Sequence of chain 1.C:
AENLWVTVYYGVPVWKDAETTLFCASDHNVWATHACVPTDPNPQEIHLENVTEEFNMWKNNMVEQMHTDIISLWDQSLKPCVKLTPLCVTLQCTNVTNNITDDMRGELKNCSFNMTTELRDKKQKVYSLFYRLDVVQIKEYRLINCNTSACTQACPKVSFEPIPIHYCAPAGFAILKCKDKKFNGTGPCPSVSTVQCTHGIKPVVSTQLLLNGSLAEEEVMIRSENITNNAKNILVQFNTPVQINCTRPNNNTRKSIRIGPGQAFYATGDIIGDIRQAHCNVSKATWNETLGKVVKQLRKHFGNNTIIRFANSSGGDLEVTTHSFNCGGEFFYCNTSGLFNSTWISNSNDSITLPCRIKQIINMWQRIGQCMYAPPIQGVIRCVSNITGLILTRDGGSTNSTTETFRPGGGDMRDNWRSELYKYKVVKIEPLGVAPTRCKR

Binding-site contacts:
Ligand atom C2 contacts residue SER357 of chain 1.C at 4.3 Å.
Ligand atom C8 contacts residue NAG1 of chain 1.FA at 3.6 Å.
Ligand atom C8 contacts residue NAG1 of chain 1.WA at 3.7 Å.
Ligand atom C7 contacts residue NAG2 of chain 1.FA at 4.1 Å.
Ligand atom C2 contacts residue NAG1 of chain 1.FA at 3.5 Å.
Ligand atom O3 contacts residue NAG2 of chain 1.FA at 3.2 Å (h-bond).
Ligand atom C5 contacts residue NAG2 of chain 1.FA at 4.1 Å.
Ligand atom N2 contacts residue NAG1 of chain 1.FA at 2.6 Å (h-bond).
Ligand atom O4 contacts residue NAG2 of chain 1.FA at 4.5 Å.
Ligand atom C6 contacts residue NAG2 of chain 1.FA at 3.2 Å.
Ligand atom C3 contacts residue ASN355 of chain 1.C at 3.8 Å.
Ligand atom O5 contacts residue SER357 of chain 1.C at 3.6 Å (h-bond).
Ligand atom N2 contacts residue ASN355 of chain 1.C at 2.9 Å (h-bond).
Ligand atom C3 contacts residue NAG1 of chain 1.FA at 3.9 Å.
Ligand atom C2 contacts residue ASN355 of chain 1.C at 2.4 Å.
Ligand atom O3 contacts residue NAG1 of chain 1.FA at 3.9 Å.
Ligand atom O5 contacts residue ASN355 of chain 1.C at 2.3 Å (h-bond).
Ligand atom C5 contacts residue SER357 of chain 1.C at 4.0 Å.
Ligand atom C1 contacts residue SER357 of chain 1.C at 3.1 Å.
Ligand atom O6 contacts residue NAG2 of chain 1.FA at 4.2 Å.
Ligand atom C7 contacts residue NAG1 of chain 1.FA at 3.3 Å.
Ligand atom C4 contacts residue NAG2 of chain 1.FA at 4.3 Å.
Ligand atom C7 contacts residue ASN355 of chain 1.C at 3.8 Å.
Ligand atom C1 contacts residue ASN355 of chain 1.C at 1.4 Å.
Ligand atom C8 contacts residue NAG2 of chain 1.FA at 4.5 Å.
Ligand atom C4 contacts residue ASN355 of chain 1.C at 4.2 Å.
Ligand atom C5 contacts residue ASN355 of chain 1.C at 3.6 Å.
Ligand atom C6 contacts residue NAG1 of chain 1.WA at 3.5 Å.
Ligand atom C1 contacts residue NAG1 of chain 1.FA at 3.5 Å.
Ligand atom O5 contacts residue NAG2 of chain 1.FA at 4.0 Å.
Ligand atom O7 contacts residue ASN355 of chain 1.C at 4.3 Å.
Ligand atom O4 contacts residue NAG1 of chain 1.FA at 3.7 Å.
Ligand atom O7 contacts residue NAG1 of chain 1.FA at 2.1 Å (h-bond).
Ligand atom C5 contacts residue NAG1 of chain 1.WA at 4.1 Å.
Ligand atom O7 contacts residue NAG2 of chain 1.FA at 3.7 Å.

A protein and the small-molecule ligand that binds it are described below.
Small molecule (SMILES): CC(=O)N[C@H]1[C@H](O[C@H]2[C@H](O)[C@@H](NC(C)=O)CO[C@@H]2CO)O[C@H](CO)[C@@H](O)[C@@H]1O